A protein and the small-molecule ligand that binds it are described below.
Small molecule (SMILES): CCCCCC(=O)OC[C@H](COP(=O)(O)OCC[N+](C)(C)C)OC(=O)CCCCC

Sequence of chain 1.C:
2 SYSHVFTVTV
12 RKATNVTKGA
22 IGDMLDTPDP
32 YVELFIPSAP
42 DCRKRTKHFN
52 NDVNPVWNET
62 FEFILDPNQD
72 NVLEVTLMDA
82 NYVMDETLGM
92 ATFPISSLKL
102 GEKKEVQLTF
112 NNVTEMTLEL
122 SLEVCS

Binding-site contacts:
Ligand atom CAC contacts residue ASN51 of chain 1.C at 3.7 Å.
Ligand atom OAH contacts residue CA1 of chain 1.O at 3.8 Å.
Ligand atom OAW contacts residue ASN51 of chain 1.C at 4.2 Å.
Ligand atom OAH contacts residue ASN52 of chain 1.C at 3.9 Å.
Ligand atom OAH contacts residue ASP30 of chain 1.C at 3.2 Å (salt-bridge).
Ligand atom OAF contacts residue CA1 of chain 1.O at 3.2 Å.
Ligand atom CAE contacts residue ASN82 of chain 1.C at 3.5 Å.
Ligand atom CAC contacts residue HIS49 of chain 1.C at 4.2 Å.
Ligand atom CAJ contacts residue LEU26 of chain 1.C at 3.8 Å (hydrophobic).
Ligand atom OAW contacts residue CA1 of chain 1.N at 4.0 Å.
Ligand atom OAX contacts residue TYR83 of chain 1.C at 4.2 Å.
Ligand atom OAW contacts residue TYR83 of chain 1.C at 4.2 Å.
Ligand atom CAS contacts residue ASP30 of chain 1.C at 3.9 Å.
Ligand atom CAQ contacts residue LEU26 of chain 1.C at 3.8 Å (hydrophobic).
Ligand atom CAE contacts residue TYR83 of chain 1.C at 3.3 Å (hydrophobic).
Ligand atom CBA contacts residue TYR83 of chain 1.C at 4.0 Å (hydrophobic).
Ligand atom CAP contacts residue ASN51 of chain 1.C at 4.2 Å.
Ligand atom PBD contacts residue ASN52 of chain 1.C at 4.1 Å.
Ligand atom CAD contacts residue ALA81 of chain 1.C at 3.6 Å (hydrophobic).
Ligand atom CAZ contacts residue CA1 of chain 1.O at 4.0 Å.
Ligand atom CAE contacts residue ALA81 of chain 1.C at 4.2 Å (hydrophobic).
Ligand atom OAI contacts residue CA1 of chain 1.O at 3.6 Å.
Ligand atom PBD contacts residue CA1 of chain 1.N at 3.1 Å.
Ligand atom CAD contacts residue HIS49 of chain 1.C at 3.5 Å.
Ligand atom CAC contacts residue TYR83 of chain 1.C at 3.6 Å (hydrophobic).
Ligand atom OAF contacts residue LEU26 of chain 1.C at 3.4 Å (h-bond).
Ligand atom OAH contacts residue CA1 of chain 1.N at 1.7 Å.
Ligand atom OAI contacts residue CA1 of chain 1.N at 3.4 Å.
Ligand atom CAZ contacts residue LEU26 of chain 1.C at 4.0 Å (hydrophobic).
Ligand atom OAV contacts residue MET25 of chain 2.C at 4.2 Å.
Ligand atom NBC contacts residue ASN51 of chain 1.C at 3.6 Å.
Ligand atom OAG contacts residue TYR83 of chain 1.C at 3.8 Å.
Ligand atom CAD contacts residue ASN51 of chain 1.C at 3.5 Å.
Ligand atom OAH contacts residue ASP27 of chain 1.C at 3.3 Å (salt-bridge).
Ligand atom CAN contacts residue MET25 of chain 2.C at 4.1 Å (hydrophobic).
Ligand atom OAY contacts residue TYR83 of chain 1.C at 4.0 Å.
Ligand atom CAP contacts residue TYR83 of chain 1.C at 3.5 Å (hydrophobic).
Ligand atom OAI contacts residue ASN52 of chain 1.C at 3.1 Å (h-bond).
Ligand atom NBC contacts residue TYR83 of chain 1.C at 4.2 Å.
Ligand atom CAS contacts residue ASN51 of chain 1.C at 3.2 Å.

Sequence of chain 2.C:
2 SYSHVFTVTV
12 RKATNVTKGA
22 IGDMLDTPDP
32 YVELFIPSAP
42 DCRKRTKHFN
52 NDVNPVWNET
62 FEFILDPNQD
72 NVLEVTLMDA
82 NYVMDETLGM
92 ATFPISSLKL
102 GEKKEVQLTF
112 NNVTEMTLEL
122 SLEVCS